Binding-site contacts:
Ligand atom N1 contacts residue TRP201 of chain 13.A at 4.0 Å.
Ligand atom C3' contacts residue TRP201 of chain 13.A at 4.1 Å (hydrophobic).
Ligand atom O2 contacts residue TRP201 of chain 13.A at 4.3 Å.
Ligand atom O5' contacts residue TRP201 of chain 13.A at 3.6 Å.
Ligand atom C2 contacts residue TRP201 of chain 13.A at 3.9 Å (hydrophobic).
Ligand atom C5' contacts residue TRP201 of chain 13.A at 3.5 Å (hydrophobic).
Ligand atom N4 contacts residue GLY198 of chain 13.A at 3.8 Å.
Ligand atom C2' contacts residue TRP201 of chain 13.A at 3.6 Å (hydrophobic).
Ligand atom C5 contacts residue TRP201 of chain 13.A at 3.4 Å (hydrophobic).
Ligand atom N4 contacts residue TRP201 of chain 13.A at 3.8 Å.
Ligand atom O2 contacts residue LYS682 of chain 13.A at 4.2 Å.
Ligand atom C6 contacts residue TRP201 of chain 13.A at 3.5 Å (hydrophobic).
Ligand atom O4' contacts residue TRP201 of chain 13.A at 4.5 Å.
Ligand atom C2' contacts residue LYS682 of chain 13.A at 3.6 Å.
Ligand atom OP1 contacts residue PRO423 of chain 13.A at 3.6 Å.
Ligand atom C1' contacts residue LYS682 of chain 13.A at 4.5 Å.
Ligand atom O3' contacts residue LYS682 of chain 13.A at 3.1 Å (salt-bridge).
Ligand atom O2 contacts residue LEU197 of chain 13.A at 4.0 Å.
Ligand atom N4 contacts residue ASP199 of chain 13.A at 4.0 Å.
Ligand atom N3 contacts residue TRP201 of chain 13.A at 3.6 Å.
Ligand atom C3' contacts residue LYS682 of chain 13.A at 3.8 Å.
Ligand atom C4' contacts residue TRP201 of chain 13.A at 4.3 Å (hydrophobic).
Ligand atom C1' contacts residue TRP201 of chain 13.A at 4.5 Å (hydrophobic).
Ligand atom C4 contacts residue TRP201 of chain 13.A at 3.3 Å (hydrophobic).

Sequence of chain 13.A:
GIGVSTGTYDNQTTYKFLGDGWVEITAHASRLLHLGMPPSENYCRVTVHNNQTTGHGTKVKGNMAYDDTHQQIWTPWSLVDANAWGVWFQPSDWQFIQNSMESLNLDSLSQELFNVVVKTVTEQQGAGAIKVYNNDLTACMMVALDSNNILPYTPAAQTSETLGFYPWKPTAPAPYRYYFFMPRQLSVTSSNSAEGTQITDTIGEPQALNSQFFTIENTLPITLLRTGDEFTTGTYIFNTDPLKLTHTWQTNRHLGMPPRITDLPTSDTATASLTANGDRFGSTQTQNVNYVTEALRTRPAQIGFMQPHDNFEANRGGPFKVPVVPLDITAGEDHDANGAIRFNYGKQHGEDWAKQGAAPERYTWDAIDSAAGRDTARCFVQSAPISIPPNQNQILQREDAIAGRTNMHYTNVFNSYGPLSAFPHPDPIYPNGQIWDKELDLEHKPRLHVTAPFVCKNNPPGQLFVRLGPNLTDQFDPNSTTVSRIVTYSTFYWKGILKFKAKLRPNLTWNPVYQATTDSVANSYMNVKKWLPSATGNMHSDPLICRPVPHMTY

The protein below binds the small molecule below.
Small molecule (SMILES): Nc1ccn([C@H]2C[C@H](O)[C@@H](COP(=O)(O)O)O2)c(=O)n1